Sequence of chain 1.A:
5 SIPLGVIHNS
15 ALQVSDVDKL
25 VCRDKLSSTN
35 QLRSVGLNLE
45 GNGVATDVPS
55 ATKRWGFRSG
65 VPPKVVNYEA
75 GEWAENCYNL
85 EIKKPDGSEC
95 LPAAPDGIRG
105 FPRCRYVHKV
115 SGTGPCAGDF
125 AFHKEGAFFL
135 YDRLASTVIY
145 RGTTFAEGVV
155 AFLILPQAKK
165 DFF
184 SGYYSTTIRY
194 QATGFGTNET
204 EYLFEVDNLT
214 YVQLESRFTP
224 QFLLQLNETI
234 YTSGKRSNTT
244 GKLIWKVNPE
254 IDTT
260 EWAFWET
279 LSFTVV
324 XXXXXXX

This protein binds this small molecule.
Small molecule (SMILES): CC(=O)N[C@@H]1[C@@H](O)[C@H](O)[C@@H](CO)O[C@H]1O

Binding-site contacts:
Ligand atom O6 contacts residue GLU202 of chain 1.A at 3.9 Å.
Ligand atom C7 contacts residue ASN201 of chain 1.A at 3.5 Å.
Ligand atom C1 contacts residue GLU202 of chain 1.A at 4.0 Å.
Ligand atom C1 contacts residue ASN201 of chain 1.A at 1.4 Å.
Ligand atom O5 contacts residue GLU202 of chain 1.A at 3.5 Å (salt-bridge).
Ligand atom O6 contacts residue ASN201 of chain 1.A at 4.2 Å.
Ligand atom C4 contacts residue ASN201 of chain 1.A at 4.2 Å.
Ligand atom C2 contacts residue ASN201 of chain 1.A at 2.4 Å.
Ligand atom C3 contacts residue ASN201 of chain 1.A at 3.8 Å.
Ligand atom C6 contacts residue GLU202 of chain 1.A at 4.4 Å.
Ligand atom O7 contacts residue ASN201 of chain 1.A at 3.7 Å.
Ligand atom N2 contacts residue ASN201 of chain 1.A at 2.9 Å (h-bond).
Ligand atom O5 contacts residue ASN201 of chain 1.A at 2.4 Å (h-bond).
Ligand atom C5 contacts residue ASN201 of chain 1.A at 3.7 Å.